Sequence of chain 1.B:
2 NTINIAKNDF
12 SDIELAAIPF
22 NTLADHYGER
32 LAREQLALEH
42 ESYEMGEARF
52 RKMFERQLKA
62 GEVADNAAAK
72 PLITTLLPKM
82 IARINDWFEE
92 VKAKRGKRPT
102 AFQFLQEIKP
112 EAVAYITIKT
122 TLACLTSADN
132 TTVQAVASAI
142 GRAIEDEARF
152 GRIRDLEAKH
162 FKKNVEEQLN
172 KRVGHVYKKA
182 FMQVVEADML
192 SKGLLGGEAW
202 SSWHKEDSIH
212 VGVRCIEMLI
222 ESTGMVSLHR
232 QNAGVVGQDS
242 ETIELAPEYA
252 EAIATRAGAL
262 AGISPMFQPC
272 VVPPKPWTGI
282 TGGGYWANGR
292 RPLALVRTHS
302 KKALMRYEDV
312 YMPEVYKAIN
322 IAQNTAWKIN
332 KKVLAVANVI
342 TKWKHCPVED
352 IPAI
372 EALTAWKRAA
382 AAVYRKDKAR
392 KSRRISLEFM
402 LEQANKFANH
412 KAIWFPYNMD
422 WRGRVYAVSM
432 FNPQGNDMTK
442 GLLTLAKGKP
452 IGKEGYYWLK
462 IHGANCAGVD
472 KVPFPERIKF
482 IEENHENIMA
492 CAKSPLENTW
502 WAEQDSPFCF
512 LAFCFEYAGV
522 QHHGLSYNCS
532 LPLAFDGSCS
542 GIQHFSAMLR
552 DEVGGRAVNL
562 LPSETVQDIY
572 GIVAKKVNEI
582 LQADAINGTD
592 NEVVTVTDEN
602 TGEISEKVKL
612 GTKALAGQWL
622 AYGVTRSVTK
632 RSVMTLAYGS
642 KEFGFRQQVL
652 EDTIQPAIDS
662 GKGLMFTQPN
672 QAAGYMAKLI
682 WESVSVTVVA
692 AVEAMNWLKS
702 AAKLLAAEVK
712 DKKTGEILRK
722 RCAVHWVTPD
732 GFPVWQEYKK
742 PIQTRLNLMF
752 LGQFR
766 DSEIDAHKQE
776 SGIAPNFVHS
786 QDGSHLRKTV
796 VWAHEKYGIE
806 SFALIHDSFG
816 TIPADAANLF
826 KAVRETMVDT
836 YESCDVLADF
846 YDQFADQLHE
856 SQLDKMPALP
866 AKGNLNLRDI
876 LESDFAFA

The protein below binds the small molecule below.
Small molecule (SMILES): Cc1cn([C@H]2C[C@H](O[P](=O)(O)OC[C@H]3O[C@@H](n4ccc(N)nc4=O)C[C@@H]3O[P](=O)(O)OC[C@H]3O[C@@H](n4ccc(N)nc4=O)C[C@@H]3O)[C@@H](CO[P](=O)(O)O[C@H]3C[C@H](n4cc(C)c(=O)[nH]c4=O)O[C@@H]3CO[P](=O)(O)O[C@H]3C[C@H](n4cnc5c(N)ncnc54)O[C@@H]3CO[P](=O)(O)O[C@H]3C[C@H](n4cnc5c(=O)nc(N)[nH]c54)O[C@@H]3CO[P](=O)(O)O[C@H]3C[C@H](n4ccc(N)nc4=O)O[C@@H]3CO[P](=O)(O)O[C@H]3C[C@H](n4cc(C)c(=O)[nH]c4=O)O[C@@H]3CO[P](=O)(O)O[C@H]3C[C@H](n4cnc5c(=O)nc(N)[nH]c54)O[C@@H]3CO)O2)c(=O)[nH]c1=O

Binding-site contacts:
Ligand atom N2 contacts residue PHE644 of chain 1.B at 2.9 Å.
Ligand atom C5' contacts residue LYS704 of chain 1.B at 4.5 Å.
Ligand atom C1' contacts residue ARG647 of chain 1.B at 4.4 Å.
Ligand atom OP1 contacts residue ARG722 of chain 1.B at 4.4 Å.
Ligand atom C2 contacts residue PHE644 of chain 1.B at 4.5 Å (hydrophobic).
Ligand atom N3 contacts residue PHE644 of chain 1.B at 4.3 Å.
Ligand atom O2 contacts residue PHE644 of chain 1.B at 4.4 Å.
Ligand atom P contacts residue LYS704 of chain 1.B at 4.1 Å.
Ligand atom C2 contacts residue PHE644 of chain 1.B at 4.2 Å (hydrophobic).
Ligand atom C5' contacts residue LYS704 of chain 1.B at 4.4 Å.
Ligand atom OP1 contacts residue LYS704 of chain 1.B at 2.8 Å (salt-bridge).
Ligand atom O4' contacts residue ARG647 of chain 1.B at 3.9 Å.
Ligand atom C4' contacts residue LYS704 of chain 1.B at 4.4 Å.